Sequence of chain 1.G:
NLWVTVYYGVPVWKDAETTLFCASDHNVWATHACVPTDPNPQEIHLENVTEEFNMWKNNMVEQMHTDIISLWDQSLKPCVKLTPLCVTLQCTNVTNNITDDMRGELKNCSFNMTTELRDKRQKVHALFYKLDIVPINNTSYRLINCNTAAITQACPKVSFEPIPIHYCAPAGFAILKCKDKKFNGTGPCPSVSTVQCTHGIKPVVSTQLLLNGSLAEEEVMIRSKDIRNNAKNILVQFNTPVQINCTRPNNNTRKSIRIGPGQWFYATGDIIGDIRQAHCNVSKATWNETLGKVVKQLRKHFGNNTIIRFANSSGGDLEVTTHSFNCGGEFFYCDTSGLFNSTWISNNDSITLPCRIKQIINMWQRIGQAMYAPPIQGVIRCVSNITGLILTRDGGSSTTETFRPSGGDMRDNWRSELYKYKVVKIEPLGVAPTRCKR

This small molecule binds to this protein.
Small molecule (SMILES): CC(=O)N[C@@H]1[C@@H](O)[C@H](O)[C@@H](CO)O[C@H]1O

Binding-site contacts:
Ligand atom N2 contacts residue SER17 of chain 1.H at 4.5 Å.
Ligand atom C7 contacts residue GLU92 of chain 1.G at 3.8 Å.
Ligand atom C3 contacts residue GLU92 of chain 1.G at 3.8 Å.
Ligand atom O7 contacts residue ASN93 of chain 1.G at 3.0 Å (h-bond).
Ligand atom C7 contacts residue ASN93 of chain 1.G at 3.2 Å.
Ligand atom C1 contacts residue GLU92 of chain 1.G at 2.9 Å.
Ligand atom C3 contacts residue ASN93 of chain 1.G at 3.8 Å.
Ligand atom C1 contacts residue ASN93 of chain 1.G at 1.4 Å.
Ligand atom C5 contacts residue GLU92 of chain 1.G at 4.2 Å.
Ligand atom C4 contacts residue ASN93 of chain 1.G at 4.2 Å.
Ligand atom O5 contacts residue GLU92 of chain 1.G at 3.9 Å.
Ligand atom C7 contacts residue GLY16 of chain 1.H at 4.3 Å.
Ligand atom N2 contacts residue GLU92 of chain 1.G at 3.2 Å (salt-bridge).
Ligand atom C8 contacts residue GLU92 of chain 1.G at 3.6 Å.
Ligand atom C5 contacts residue ASN93 of chain 1.G at 3.6 Å.
Ligand atom O5 contacts residue ASN93 of chain 1.G at 2.3 Å (h-bond).
Ligand atom O7 contacts residue SER17 of chain 1.H at 3.0 Å (h-bond).
Ligand atom C8 contacts residue SER17 of chain 1.H at 3.1 Å.
Ligand atom C2 contacts residue GLU92 of chain 1.G at 3.5 Å.
Ligand atom C8 contacts residue GLY13 of chain 1.H at 4.2 Å.
Ligand atom N2 contacts residue ASN93 of chain 1.G at 3.0 Å (h-bond).
Ligand atom O7 contacts residue GLY16 of chain 1.H at 3.1 Å (h-bond).
Ligand atom C8 contacts residue ASN93 of chain 1.G at 4.4 Å.
Ligand atom O7 contacts residue GLU92 of chain 1.G at 4.2 Å.
Ligand atom C2 contacts residue ASN93 of chain 1.G at 2.5 Å.
Ligand atom C7 contacts residue SER17 of chain 1.H at 3.3 Å.

Sequence of chain 1.H:
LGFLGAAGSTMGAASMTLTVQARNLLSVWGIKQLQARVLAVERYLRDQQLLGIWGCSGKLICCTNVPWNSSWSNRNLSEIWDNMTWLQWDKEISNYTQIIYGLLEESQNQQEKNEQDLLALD